Binding-site contacts:
Ligand atom C4 contacts residue ASN503 of chain 1.A at 3.5 Å.
Ligand atom O5 contacts residue ASN503 of chain 1.A at 1.5 Å (h-bond).
Ligand atom O3 contacts residue NAG1 of chain 1.I at 3.4 Å (h-bond).
Ligand atom C2 contacts residue ASN503 of chain 1.A at 1.9 Å.
Ligand atom O5 contacts residue NAG1 of chain 1.I at 3.5 Å (h-bond).
Ligand atom C1 contacts residue ASN503 of chain 1.A at 1.3 Å.
Ligand atom N2 contacts residue ASP527 of chain 1.A at 2.7 Å (salt-bridge).
Ligand atom C8 contacts residue NAG1 of chain 1.I at 3.4 Å.
Ligand atom C3 contacts residue ASP527 of chain 1.A at 3.9 Å.
Ligand atom O5 contacts residue SER481 of chain 1.A at 3.5 Å (h-bond).
Ligand atom C7 contacts residue ASN503 of chain 1.A at 3.6 Å.
Ligand atom C5 contacts residue NAG1 of chain 1.I at 3.9 Å.
Ligand atom O6 contacts residue SER481 of chain 1.A at 3.4 Å (h-bond).
Ligand atom C7 contacts residue LYS482 of chain 1.A at 3.5 Å.
Ligand atom C6 contacts residue NAG1 of chain 1.I at 3.1 Å.
Ligand atom C8 contacts residue ASP527 of chain 1.A at 4.0 Å.
Ligand atom C7 contacts residue NAG1 of chain 1.I at 3.8 Å.
Ligand atom O7 contacts residue LYS482 of chain 1.A at 2.8 Å (salt-bridge).
Ligand atom C1 contacts residue SER505 of chain 1.A at 3.4 Å.
Ligand atom O6 contacts residue HIS506 of chain 1.A at 3.5 Å (h-bond).
Ligand atom O7 contacts residue ASN503 of chain 1.A at 3.7 Å.
Ligand atom C8 contacts residue LYS482 of chain 1.A at 3.5 Å.
Ligand atom O4 contacts residue NAG1 of chain 1.I at 4.0 Å.
Ligand atom C7 contacts residue ASP527 of chain 1.A at 3.8 Å.
Ligand atom C6 contacts residue ASN503 of chain 1.A at 3.8 Å.
Ligand atom C6 contacts residue SER505 of chain 1.A at 4.0 Å.
Ligand atom C3 contacts residue NAG1 of chain 1.I at 3.9 Å.
Ligand atom O6 contacts residue LYS482 of chain 1.A at 3.8 Å.
Ligand atom O5 contacts residue SER505 of chain 1.A at 3.3 Å (h-bond).
Ligand atom C3 contacts residue ASN503 of chain 1.A at 3.2 Å.
Ligand atom C5 contacts residue SER505 of chain 1.A at 3.2 Å.
Ligand atom N2 contacts residue NAG1 of chain 1.I at 3.8 Å.
Ligand atom O6 contacts residue NAG1 of chain 1.I at 2.7 Å (h-bond).
Ligand atom C8 contacts residue LEU501 of chain 1.A at 3.8 Å (hydrophobic).
Ligand atom C5 contacts residue ASN503 of chain 1.A at 2.8 Å.
Ligand atom C2 contacts residue ASP527 of chain 1.A at 3.4 Å.
Ligand atom C1 contacts residue ASP527 of chain 1.A at 3.3 Å.
Ligand atom N2 contacts residue ASN503 of chain 1.A at 2.9 Å (h-bond).
Ligand atom O6 contacts residue SER505 of chain 1.A at 3.5 Å (h-bond).
Ligand atom C6 contacts residue SER481 of chain 1.A at 3.4 Å.

This protein binds this small molecule.
Small molecule (SMILES): CC(=O)N[C@H]1[C@H](O[C@H]2[C@H](O)[C@@H](NC(C)=O)CO[C@@H]2CO)O[C@H](CO)[C@@H](O)[C@@H]1O

Sequence of chain 1.A:
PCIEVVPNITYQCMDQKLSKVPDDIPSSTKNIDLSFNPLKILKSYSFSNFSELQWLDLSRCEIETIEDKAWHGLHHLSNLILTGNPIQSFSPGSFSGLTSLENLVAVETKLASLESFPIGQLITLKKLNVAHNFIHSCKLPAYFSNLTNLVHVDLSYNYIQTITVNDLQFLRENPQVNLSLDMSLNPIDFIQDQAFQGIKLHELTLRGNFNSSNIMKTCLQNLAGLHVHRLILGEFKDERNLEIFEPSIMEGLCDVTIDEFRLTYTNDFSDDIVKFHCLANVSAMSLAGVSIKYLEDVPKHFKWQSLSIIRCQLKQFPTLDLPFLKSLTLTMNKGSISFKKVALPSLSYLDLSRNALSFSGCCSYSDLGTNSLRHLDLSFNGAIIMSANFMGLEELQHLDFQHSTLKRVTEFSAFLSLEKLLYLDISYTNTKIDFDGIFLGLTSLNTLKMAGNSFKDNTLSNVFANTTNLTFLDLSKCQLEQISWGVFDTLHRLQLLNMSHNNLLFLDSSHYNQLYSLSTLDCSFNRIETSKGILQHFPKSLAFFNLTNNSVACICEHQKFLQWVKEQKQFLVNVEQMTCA